Sequence of chain 1.C:
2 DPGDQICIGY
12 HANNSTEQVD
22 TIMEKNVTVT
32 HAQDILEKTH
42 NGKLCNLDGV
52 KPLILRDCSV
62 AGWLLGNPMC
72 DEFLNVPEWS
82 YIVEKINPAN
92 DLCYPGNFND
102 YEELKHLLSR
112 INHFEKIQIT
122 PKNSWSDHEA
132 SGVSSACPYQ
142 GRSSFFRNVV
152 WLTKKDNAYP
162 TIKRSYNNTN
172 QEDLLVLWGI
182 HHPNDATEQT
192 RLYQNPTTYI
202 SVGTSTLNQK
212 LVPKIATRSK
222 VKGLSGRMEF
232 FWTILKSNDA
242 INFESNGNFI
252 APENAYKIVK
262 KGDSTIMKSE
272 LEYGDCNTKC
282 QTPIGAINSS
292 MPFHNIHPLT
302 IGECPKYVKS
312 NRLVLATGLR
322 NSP

Binding-site contacts:
Ligand atom C1 contacts residue SER135 of chain 1.C at 3.7 Å.
Ligand atom C9 contacts residue HIS182 of chain 1.C at 3.7 Å.
Ligand atom O1B contacts residue SER135 of chain 1.C at 2.9 Å (h-bond).
Ligand atom O10 contacts residue LEU193 of chain 1.C at 3.1 Å.
Ligand atom O8 contacts residue TYR95 of chain 1.C at 3.1 Å (h-bond).
Ligand atom C9 contacts residue TYR95 of chain 1.C at 3.8 Å (hydrophobic).
Ligand atom C11 contacts residue VAL134 of chain 1.C at 3.8 Å (hydrophobic).
Ligand atom C10 contacts residue TRP152 of chain 1.C at 3.8 Å (hydrophobic).
Ligand atom C6 contacts residue LEU225 of chain 1.C at 3.6 Å (hydrophobic).
Ligand atom C11 contacts residue THR154 of chain 1.C at 3.9 Å.
Ligand atom O3 contacts residue GLY224 of chain 1.C at 3.9 Å.
Ligand atom O4 contacts residue LEU225 of chain 1.C at 3.6 Å.
Ligand atom N5 contacts residue TRP152 of chain 1.C at 3.7 Å.
Ligand atom C7 contacts residue TRP152 of chain 1.C at 3.7 Å (hydrophobic).
Ligand atom O7 contacts residue LEU193 of chain 1.C at 3.9 Å.
Ligand atom C8 contacts residue TYR95 of chain 1.C at 4.0 Å (hydrophobic).
Ligand atom O9 contacts residue GLU189 of chain 1.C at 2.5 Å (salt-bridge).
Ligand atom O1A contacts residue SER136 of chain 1.C at 2.7 Å (h-bond).
Ligand atom O4 contacts residue LYS221 of chain 1.C at 3.6 Å (salt-bridge).
Ligand atom O2 contacts residue ARG192 of chain 1.C at 3.7 Å.
Ligand atom O9 contacts residue GLY227 of chain 1.C at 3.8 Å.
Ligand atom C11 contacts residue GLY133 of chain 1.C at 3.5 Å.
Ligand atom C4 contacts residue VAL134 of chain 1.C at 3.2 Å (hydrophobic).
Ligand atom O3 contacts residue LYS221 of chain 1.C at 2.8 Å (salt-bridge).
Ligand atom O9 contacts residue HIS182 of chain 1.C at 3.0 Å (h-bond).
Ligand atom O8 contacts residue TRP152 of chain 1.C at 3.8 Å.
Ligand atom O4 contacts residue VAL134 of chain 1.C at 3.6 Å.
Ligand atom C1 contacts residue SER136 of chain 1.C at 3.6 Å.
Ligand atom C4 contacts residue GLY224 of chain 1.C at 3.9 Å.
Ligand atom C11 contacts residue TRP152 of chain 1.C at 3.5 Å (hydrophobic).
Ligand atom O9 contacts residue TYR95 of chain 1.C at 2.9 Å (h-bond).
Ligand atom C9 contacts residue GLU189 of chain 1.C at 2.9 Å.
Ligand atom O1B contacts residue LEU225 of chain 1.C at 3.6 Å.
Ligand atom N5 contacts residue VAL134 of chain 1.C at 2.9 Å (h-bond).
Ligand atom O1B contacts residue SER136 of chain 1.C at 3.8 Å.
Ligand atom O1A contacts residue SER135 of chain 1.C at 3.6 Å.
Ligand atom C10 contacts residue VAL134 of chain 1.C at 3.9 Å (hydrophobic).
Ligand atom C5 contacts residue VAL134 of chain 1.C at 3.5 Å (hydrophobic).
Ligand atom O4 contacts residue GLY224 of chain 1.C at 3.6 Å (h-bond).
Ligand atom C3 contacts residue LYS221 of chain 1.C at 4.0 Å.

A protein and the small-molecule ligand that binds it are described below.
Small molecule (SMILES): CC(=O)N[C@H]1[C@H](O[C@@H]2[C@@H](O)[C@H](O)O[C@H](CO)[C@@H]2O)O[C@H](CO)[C@@H](O[C@@H]2O[C@H](CO[C@]3(C(=O)O)C[C@H](O)[C@@H](NC(C)=O)[C@H]([C@H](O)[C@H](O)CO)O3)[C@H](O)[C@H](O)[C@H]2O)[C@@H]1O